Sequence of chain 1.LA:
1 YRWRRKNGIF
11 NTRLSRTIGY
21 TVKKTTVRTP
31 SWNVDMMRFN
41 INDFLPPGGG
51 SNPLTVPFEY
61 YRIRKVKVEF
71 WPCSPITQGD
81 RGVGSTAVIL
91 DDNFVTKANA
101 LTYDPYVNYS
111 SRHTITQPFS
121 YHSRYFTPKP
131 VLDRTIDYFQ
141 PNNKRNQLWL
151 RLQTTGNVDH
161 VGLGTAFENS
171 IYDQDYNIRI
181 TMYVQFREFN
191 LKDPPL

Sequence of chain 1.K:
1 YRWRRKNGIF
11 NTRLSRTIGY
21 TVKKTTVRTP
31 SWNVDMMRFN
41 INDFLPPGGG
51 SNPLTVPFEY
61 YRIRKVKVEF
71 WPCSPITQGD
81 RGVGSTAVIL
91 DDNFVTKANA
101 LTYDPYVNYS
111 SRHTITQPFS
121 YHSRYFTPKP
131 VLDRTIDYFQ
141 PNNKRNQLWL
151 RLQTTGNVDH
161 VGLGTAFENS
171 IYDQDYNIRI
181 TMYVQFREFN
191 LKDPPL

A small-molecule ligand and the protein it binds are described below.
Small molecule (SMILES): Nc1ccn([C@H]2C[C@H](O[P](=O)(O)OC[C@H]3O[C@@H](n4cnc5c(=O)[nH]c(N)nc54)C[C@@H]3O[P](=O)(O)OC[C@H]3O[C@@H](n4cnc5c(=O)[nH]c(N)nc54)C[C@@H]3O)[C@@H](CO[P](=O)(O)O[C@H]3C[C@H](n4ccc(N)nc4=O)O[C@@H]3COP(=O)=O)O2)c(=O)n1

Binding-site contacts:
Ligand atom P contacts residue THR114 of chain 1.K at 3.2 Å.
Ligand atom C3' contacts residue TYR183 of chain 1.L at 3.7 Å (hydrophobic).
Ligand atom C4 contacts residue TYR125 of chain 1.L at 4.0 Å (hydrophobic).
Ligand atom O6 contacts residue SER123 of chain 1.L at 3.9 Å.
Ligand atom C6 contacts residue LYS67 of chain 1.L at 3.8 Å.
Ligand atom C5' contacts residue TRP71 of chain 1.L at 3.7 Å (hydrophobic).
Ligand atom C6 contacts residue TYR125 of chain 1.L at 4.0 Å (hydrophobic).
Ligand atom N9 contacts residue TYR125 of chain 1.L at 4.0 Å.
Ligand atom P contacts residue ARG112 of chain 1.K at 3.9 Å.
Ligand atom C2 contacts residue TYR125 of chain 1.L at 3.7 Å (hydrophobic).
Ligand atom O5' contacts residue TYR183 of chain 1.L at 4.0 Å.
Ligand atom C5 contacts residue LYS67 of chain 1.L at 4.0 Å.
Ligand atom OP1 contacts residue THR114 of chain 1.K at 3.4 Å (h-bond).
Ligand atom OP2 contacts residue TYR183 of chain 1.L at 3.2 Å.
Ligand atom C3' contacts residue ARG13 of chain 1.L at 4.1 Å.
Ligand atom OP2 contacts residue ARG13 of chain 1.L at 2.2 Å (salt-bridge).
Ligand atom OP1 contacts residue TRP71 of chain 1.L at 3.4 Å.
Ligand atom P contacts residue TYR121 of chain 1.L at 4.2 Å.
Ligand atom N1 contacts residue TYR125 of chain 1.L at 4.0 Å.
Ligand atom O3' contacts residue ASN11 of chain 1.L at 3.5 Å (h-bond).
Ligand atom C5 contacts residue TYR125 of chain 1.L at 4.0 Å (hydrophobic).
Ligand atom O3' contacts residue THR114 of chain 1.K at 3.7 Å.
Ligand atom O6 contacts residue LYS67 of chain 1.L at 4.1 Å.
Ligand atom OP2 contacts residue ARG112 of chain 1.K at 2.5 Å (salt-bridge).
Ligand atom C8 contacts residue LYS67 of chain 1.L at 3.3 Å.
Ligand atom OP1 contacts residue ARG13 of chain 1.L at 3.9 Å.
Ligand atom C2' contacts residue TYR183 of chain 1.L at 3.9 Å (hydrophobic).
Ligand atom P contacts residue ARG13 of chain 1.L at 3.4 Å.
Ligand atom C4' contacts residue ASN11 of chain 1.L at 4.2 Å.
Ligand atom O3' contacts residue ARG13 of chain 1.L at 4.0 Å.
Ligand atom OP2 contacts residue TYR121 of chain 1.L at 3.1 Å.
Ligand atom N3 contacts residue TYR125 of chain 1.L at 3.8 Å.
Ligand atom O6 contacts residue TYR125 of chain 1.L at 4.2 Å.
Ligand atom C2' contacts residue LYS67 of chain 1.L at 3.7 Å.
Ligand atom N2 contacts residue TYR125 of chain 1.L at 3.8 Å.
Ligand atom C2' contacts residue TYR125 of chain 1.L at 3.8 Å (hydrophobic).
Ligand atom OP1 contacts residue LYS6 of chain 1.LA at 3.8 Å.
Ligand atom OP2 contacts residue THR114 of chain 1.K at 2.3 Å (h-bond).
Ligand atom N7 contacts residue LYS67 of chain 1.L at 3.0 Å (salt-bridge).
Ligand atom C8 contacts residue TYR183 of chain 1.L at 3.7 Å (hydrophobic).

Sequence of chain 1.L:
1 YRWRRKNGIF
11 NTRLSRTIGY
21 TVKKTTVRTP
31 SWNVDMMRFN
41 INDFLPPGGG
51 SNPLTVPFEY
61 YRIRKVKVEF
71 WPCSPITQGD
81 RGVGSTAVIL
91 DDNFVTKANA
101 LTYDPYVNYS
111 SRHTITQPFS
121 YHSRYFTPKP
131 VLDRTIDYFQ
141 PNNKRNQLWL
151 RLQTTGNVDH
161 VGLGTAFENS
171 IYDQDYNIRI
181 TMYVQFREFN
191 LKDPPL